Sequence of chain 2.A:
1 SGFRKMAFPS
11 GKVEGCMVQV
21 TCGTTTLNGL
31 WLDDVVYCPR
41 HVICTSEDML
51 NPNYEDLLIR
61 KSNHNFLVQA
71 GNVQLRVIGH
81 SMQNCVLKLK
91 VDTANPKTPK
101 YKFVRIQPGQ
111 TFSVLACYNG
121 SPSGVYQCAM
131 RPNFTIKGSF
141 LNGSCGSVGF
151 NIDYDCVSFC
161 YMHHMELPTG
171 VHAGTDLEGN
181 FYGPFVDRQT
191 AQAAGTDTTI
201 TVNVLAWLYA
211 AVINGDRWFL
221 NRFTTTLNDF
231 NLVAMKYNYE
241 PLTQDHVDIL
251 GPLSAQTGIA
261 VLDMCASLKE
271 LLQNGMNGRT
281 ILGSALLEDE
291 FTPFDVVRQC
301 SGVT

Sequence of chain 1.A:
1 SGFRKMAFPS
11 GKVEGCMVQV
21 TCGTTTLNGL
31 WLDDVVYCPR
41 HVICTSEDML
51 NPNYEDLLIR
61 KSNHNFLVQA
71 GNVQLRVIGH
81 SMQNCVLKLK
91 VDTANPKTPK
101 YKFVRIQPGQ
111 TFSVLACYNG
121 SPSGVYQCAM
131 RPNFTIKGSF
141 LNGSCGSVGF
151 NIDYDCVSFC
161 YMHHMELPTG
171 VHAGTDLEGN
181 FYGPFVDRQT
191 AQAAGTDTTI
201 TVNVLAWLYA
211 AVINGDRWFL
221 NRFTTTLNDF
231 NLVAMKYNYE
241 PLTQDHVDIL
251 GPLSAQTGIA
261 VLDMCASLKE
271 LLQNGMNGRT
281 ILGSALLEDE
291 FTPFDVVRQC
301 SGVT

Binding-site contacts:
Ligand atom C18 contacts residue DMS1 of chain 2.G at 3.8 Å.
Ligand atom F contacts residue ASP187 of chain 2.A at 3.3 Å.
Ligand atom C14 contacts residue ARG188 of chain 2.A at 3.6 Å.
Ligand atom C contacts residue DMS1 of chain 2.G at 3.7 Å.
Ligand atom O1 contacts residue DMS1 of chain 2.G at 3.7 Å.
Ligand atom O contacts residue DMS1 of chain 2.G at 4.0 Å.
Ligand atom C8 contacts residue DMS1 of chain 2.F at 3.6 Å.
Ligand atom C18 contacts residue GLU166 of chain 2.A at 3.9 Å.
Ligand atom C14 contacts residue MET49 of chain 2.A at 3.6 Å (hydrophobic).
Ligand atom C10 contacts residue ASN142 of chain 2.A at 3.6 Å.
Ligand atom C15 contacts residue ARG188 of chain 2.A at 3.5 Å.
Ligand atom C9 contacts residue ASN142 of chain 2.A at 3.8 Å.
Ligand atom C16 contacts residue MET165 of chain 2.A at 3.6 Å (hydrophobic).
Ligand atom N contacts residue GLN189 of chain 2.A at 4.0 Å.
Ligand atom C9 contacts residue DMS1 of chain 2.F at 3.5 Å.
Ligand atom C13 contacts residue GLN189 of chain 2.A at 3.3 Å.
Ligand atom F contacts residue MET165 of chain 2.A at 4.0 Å.
Ligand atom C16 contacts residue HIS164 of chain 2.A at 3.8 Å.
Ligand atom C16 contacts residue HIS41 of chain 2.A at 3.7 Å.
Ligand atom F contacts residue HIS41 of chain 2.A at 2.9 Å.
Ligand atom F contacts residue HIS164 of chain 2.A at 3.6 Å.
Ligand atom C15 contacts residue MET49 of chain 2.A at 3.3 Å (hydrophobic).
Ligand atom C10 contacts residue DMS1 of chain 2.G at 3.4 Å.
Ligand atom C5 contacts residue GLU166 of chain 2.A at 3.7 Å.
Ligand atom C11 contacts residue CYS145 of chain 2.A at 3.6 Å (hydrophobic).
Ligand atom C15 contacts residue ASP187 of chain 2.A at 3.7 Å.
Ligand atom C17 contacts residue HIS41 of chain 2.A at 3.5 Å.
Ligand atom C17 contacts residue MET165 of chain 2.A at 3.7 Å (hydrophobic).
Ligand atom C17 contacts residue HIS164 of chain 2.A at 3.3 Å.
Ligand atom C14 contacts residue GLN189 of chain 2.A at 3.6 Å.
Ligand atom F contacts residue MET49 of chain 2.A at 4.0 Å.
Ligand atom O2 contacts residue ASN142 of chain 2.A at 3.1 Å (h-bond).
Ligand atom C10 contacts residue CYS145 of chain 2.A at 3.6 Å (hydrophobic).
Ligand atom C11 contacts residue HIS164 of chain 2.A at 3.8 Å.
Ligand atom C15 contacts residue MET165 of chain 2.A at 3.7 Å (hydrophobic).
Ligand atom C11 contacts residue DMS1 of chain 2.G at 4.0 Å.
Ligand atom O1 contacts residue GLU166 of chain 2.A at 3.0 Å (salt-bridge).
Ligand atom O contacts residue GLU166 of chain 2.A at 3.3 Å (salt-bridge).
Ligand atom O1 contacts residue MET165 of chain 2.A at 3.4 Å.
Ligand atom C16 contacts residue MET49 of chain 2.A at 3.5 Å (hydrophobic).

This small molecule binds to this protein.
Small molecule (SMILES): O=C(Cc1cccc(O)c1)NC1(c2cccc(F)c2)CCOCC1